Binding-site contacts:
Ligand atom C8 contacts residue ASN600 of chain 1.C at 4.4 Å.
Ligand atom C4 contacts residue ASN600 of chain 1.C at 4.2 Å.
Ligand atom O7 contacts residue ASN600 of chain 1.C at 3.2 Å (h-bond).
Ligand atom C1 contacts residue ASN600 of chain 1.C at 1.4 Å.
Ligand atom C5 contacts residue ASN600 of chain 1.C at 3.7 Å.
Ligand atom C2 contacts residue ASN600 of chain 1.C at 2.4 Å.
Ligand atom O6 contacts residue ASN600 of chain 1.C at 4.4 Å.
Ligand atom C3 contacts residue ASN600 of chain 1.C at 3.8 Å.
Ligand atom O5 contacts residue ASN600 of chain 1.C at 2.4 Å (h-bond).
Ligand atom C7 contacts residue ASN600 of chain 1.C at 3.2 Å.
Ligand atom C6 contacts residue ASN600 of chain 1.C at 4.4 Å.
Ligand atom N2 contacts residue ASN600 of chain 1.C at 2.9 Å (h-bond).

A small-molecule ligand and the protein it binds are described below.
Small molecule (SMILES): CC(=O)N[C@@H]1[C@@H](O)[C@H](O)[C@@H](CO)O[C@H]1O

Sequence of chain 1.C:
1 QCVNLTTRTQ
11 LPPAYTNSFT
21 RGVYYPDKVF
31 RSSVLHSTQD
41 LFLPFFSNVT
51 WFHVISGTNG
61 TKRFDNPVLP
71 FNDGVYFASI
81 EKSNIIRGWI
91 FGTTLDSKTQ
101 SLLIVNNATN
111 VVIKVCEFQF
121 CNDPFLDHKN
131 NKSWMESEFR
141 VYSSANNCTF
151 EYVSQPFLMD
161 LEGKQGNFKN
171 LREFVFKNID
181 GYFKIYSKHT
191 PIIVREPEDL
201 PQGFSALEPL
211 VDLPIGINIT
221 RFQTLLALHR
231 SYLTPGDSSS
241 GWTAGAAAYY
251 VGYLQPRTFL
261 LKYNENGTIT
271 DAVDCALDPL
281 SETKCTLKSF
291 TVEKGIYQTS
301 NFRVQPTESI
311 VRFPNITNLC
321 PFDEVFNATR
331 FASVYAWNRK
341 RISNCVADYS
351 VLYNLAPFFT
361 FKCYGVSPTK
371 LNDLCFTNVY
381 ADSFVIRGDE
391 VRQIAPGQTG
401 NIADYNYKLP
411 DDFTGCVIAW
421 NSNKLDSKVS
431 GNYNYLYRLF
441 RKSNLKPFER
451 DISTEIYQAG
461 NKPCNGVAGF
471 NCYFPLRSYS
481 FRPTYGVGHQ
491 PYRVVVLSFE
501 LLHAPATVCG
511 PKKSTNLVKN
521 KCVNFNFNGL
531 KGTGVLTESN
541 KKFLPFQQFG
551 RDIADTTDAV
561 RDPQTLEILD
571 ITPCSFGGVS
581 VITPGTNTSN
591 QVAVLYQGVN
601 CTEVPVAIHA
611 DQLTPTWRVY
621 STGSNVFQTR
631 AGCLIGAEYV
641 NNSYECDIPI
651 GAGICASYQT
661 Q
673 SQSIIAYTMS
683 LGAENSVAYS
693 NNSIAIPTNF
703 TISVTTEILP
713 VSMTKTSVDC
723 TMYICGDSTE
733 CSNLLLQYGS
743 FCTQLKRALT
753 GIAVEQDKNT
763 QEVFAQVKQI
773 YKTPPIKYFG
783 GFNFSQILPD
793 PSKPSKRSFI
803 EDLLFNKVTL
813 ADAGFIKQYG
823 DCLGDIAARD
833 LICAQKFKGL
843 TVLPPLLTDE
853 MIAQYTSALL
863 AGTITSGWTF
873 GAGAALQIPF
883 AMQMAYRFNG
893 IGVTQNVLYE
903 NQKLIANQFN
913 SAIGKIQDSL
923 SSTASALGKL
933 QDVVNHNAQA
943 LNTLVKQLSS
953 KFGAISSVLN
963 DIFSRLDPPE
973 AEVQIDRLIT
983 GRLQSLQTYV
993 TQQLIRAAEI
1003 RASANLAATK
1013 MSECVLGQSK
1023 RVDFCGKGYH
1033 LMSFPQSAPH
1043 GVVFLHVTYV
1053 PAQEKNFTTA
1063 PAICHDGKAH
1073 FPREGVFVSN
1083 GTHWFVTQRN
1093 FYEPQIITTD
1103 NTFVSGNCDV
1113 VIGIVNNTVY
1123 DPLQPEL